Sequence of chain 1.C:
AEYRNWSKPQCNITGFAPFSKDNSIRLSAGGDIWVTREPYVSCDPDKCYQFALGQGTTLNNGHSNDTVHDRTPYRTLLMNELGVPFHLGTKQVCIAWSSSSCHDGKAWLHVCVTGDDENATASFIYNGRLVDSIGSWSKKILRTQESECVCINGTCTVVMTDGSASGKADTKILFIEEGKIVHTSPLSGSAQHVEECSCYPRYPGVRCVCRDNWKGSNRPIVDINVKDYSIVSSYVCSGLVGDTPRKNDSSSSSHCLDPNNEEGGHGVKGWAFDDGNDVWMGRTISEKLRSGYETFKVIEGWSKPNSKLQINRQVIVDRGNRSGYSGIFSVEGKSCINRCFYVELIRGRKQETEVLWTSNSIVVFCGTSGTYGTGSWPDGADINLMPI

The protein below binds the small molecule below.
Small molecule (SMILES): CC(=O)N[C@@H]1[C@@H](O)[C@H](O)[C@@H](CO)O[C@H]1O

Binding-site contacts:
Ligand atom C7 contacts residue ASN153 of chain 1.C at 3.5 Å.
Ligand atom C5 contacts residue ASN153 of chain 1.C at 3.7 Å.
Ligand atom C3 contacts residue ASN153 of chain 1.C at 3.8 Å.
Ligand atom C8 contacts residue TYR203 of chain 1.C at 3.6 Å (hydrophobic).
Ligand atom C7 contacts residue TYR203 of chain 1.C at 4.4 Å (hydrophobic).
Ligand atom O7 contacts residue TYR203 of chain 1.C at 4.2 Å.
Ligand atom O5 contacts residue ASN153 of chain 1.C at 2.4 Å (h-bond).
Ligand atom O7 contacts residue ASN153 of chain 1.C at 3.8 Å.
Ligand atom N2 contacts residue ASN153 of chain 1.C at 2.9 Å (h-bond).
Ligand atom O7 contacts residue LYS227 of chain 1.C at 3.0 Å (salt-bridge).
Ligand atom C1 contacts residue ASN153 of chain 1.C at 1.4 Å.
Ligand atom C8 contacts residue LYS227 of chain 1.C at 4.2 Å.
Ligand atom C2 contacts residue ASN153 of chain 1.C at 2.5 Å.
Ligand atom C4 contacts residue ASN153 of chain 1.C at 4.2 Å.
Ligand atom C7 contacts residue LYS227 of chain 1.C at 3.7 Å.
Ligand atom C8 contacts residue ASN5 of chain 1.C at 3.9 Å.